Sequence of chain 1.B:
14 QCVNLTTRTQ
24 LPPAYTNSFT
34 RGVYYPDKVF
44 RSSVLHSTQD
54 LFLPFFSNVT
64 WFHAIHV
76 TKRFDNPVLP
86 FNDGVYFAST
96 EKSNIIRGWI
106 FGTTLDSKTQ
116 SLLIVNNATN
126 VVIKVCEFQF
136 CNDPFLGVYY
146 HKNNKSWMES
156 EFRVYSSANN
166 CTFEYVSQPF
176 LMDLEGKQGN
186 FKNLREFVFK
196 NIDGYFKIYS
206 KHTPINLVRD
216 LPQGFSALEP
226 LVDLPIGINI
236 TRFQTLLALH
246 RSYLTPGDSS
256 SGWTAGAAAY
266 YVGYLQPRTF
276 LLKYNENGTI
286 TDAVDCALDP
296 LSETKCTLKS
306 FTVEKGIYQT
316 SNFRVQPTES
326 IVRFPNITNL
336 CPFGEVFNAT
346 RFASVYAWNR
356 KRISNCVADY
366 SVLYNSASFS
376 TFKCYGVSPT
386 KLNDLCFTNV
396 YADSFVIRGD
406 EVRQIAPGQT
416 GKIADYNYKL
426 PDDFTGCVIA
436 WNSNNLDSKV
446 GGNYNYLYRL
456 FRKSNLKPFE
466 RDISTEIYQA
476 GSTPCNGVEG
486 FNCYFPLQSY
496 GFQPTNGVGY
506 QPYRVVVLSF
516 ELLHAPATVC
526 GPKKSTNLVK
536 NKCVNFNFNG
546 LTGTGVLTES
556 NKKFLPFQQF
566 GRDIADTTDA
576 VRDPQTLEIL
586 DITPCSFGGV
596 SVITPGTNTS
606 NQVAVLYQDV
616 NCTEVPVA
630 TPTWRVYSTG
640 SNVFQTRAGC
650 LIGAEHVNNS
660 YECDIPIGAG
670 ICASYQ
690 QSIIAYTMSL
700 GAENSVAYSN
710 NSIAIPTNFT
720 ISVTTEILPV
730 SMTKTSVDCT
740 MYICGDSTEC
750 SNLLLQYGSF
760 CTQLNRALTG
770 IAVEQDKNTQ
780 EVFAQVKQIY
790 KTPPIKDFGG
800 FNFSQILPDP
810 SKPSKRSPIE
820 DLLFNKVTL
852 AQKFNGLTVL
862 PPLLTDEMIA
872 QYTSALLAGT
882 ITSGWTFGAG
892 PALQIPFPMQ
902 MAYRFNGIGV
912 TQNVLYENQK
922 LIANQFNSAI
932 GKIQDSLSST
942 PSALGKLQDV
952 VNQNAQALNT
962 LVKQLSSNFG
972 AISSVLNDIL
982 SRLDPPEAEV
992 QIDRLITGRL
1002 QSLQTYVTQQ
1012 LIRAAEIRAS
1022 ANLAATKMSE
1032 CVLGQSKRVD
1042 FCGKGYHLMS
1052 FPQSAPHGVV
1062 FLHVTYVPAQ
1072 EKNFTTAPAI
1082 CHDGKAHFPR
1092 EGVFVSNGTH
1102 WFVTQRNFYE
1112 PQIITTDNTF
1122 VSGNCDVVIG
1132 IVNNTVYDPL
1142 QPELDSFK

Binding-site contacts:
Ligand atom C1 contacts residue THR1100 of chain 1.B at 3.9 Å.
Ligand atom O5 contacts residue PHE1103 of chain 1.B at 4.1 Å.
Ligand atom O7 contacts residue ASN1098 of chain 1.B at 3.9 Å.
Ligand atom C6 contacts residue PHE1103 of chain 1.B at 3.9 Å (hydrophobic).
Ligand atom C3 contacts residue ASN1098 of chain 1.B at 3.8 Å.
Ligand atom O7 contacts residue THR1100 of chain 1.B at 2.5 Å (h-bond).
Ligand atom C6 contacts residue HIS1101 of chain 1.B at 3.3 Å.
Ligand atom C8 contacts residue ASN1098 of chain 1.B at 4.2 Å.
Ligand atom O5 contacts residue HIS1101 of chain 1.B at 4.0 Å.
Ligand atom C1 contacts residue ASN1098 of chain 1.B at 1.4 Å.
Ligand atom C5 contacts residue ASN1098 of chain 1.B at 3.7 Å.
Ligand atom C5 contacts residue HIS1101 of chain 1.B at 3.3 Å.
Ligand atom C7 contacts residue ASN1098 of chain 1.B at 3.6 Å.
Ligand atom C7 contacts residue THR1100 of chain 1.B at 3.5 Å.
Ligand atom O5 contacts residue ASN1098 of chain 1.B at 2.4 Å (h-bond).
Ligand atom O6 contacts residue HIS1101 of chain 1.B at 4.3 Å.
Ligand atom C8 contacts residue THR1100 of chain 1.B at 4.1 Å.
Ligand atom N2 contacts residue THR1100 of chain 1.B at 4.4 Å.
Ligand atom C5 contacts residue PHE1103 of chain 1.B at 4.4 Å (hydrophobic).
Ligand atom O6 contacts residue PHE1103 of chain 1.B at 4.1 Å.
Ligand atom C4 contacts residue ASN1098 of chain 1.B at 4.2 Å.
Ligand atom C2 contacts residue ASN1098 of chain 1.B at 2.4 Å.
Ligand atom N2 contacts residue ASN1098 of chain 1.B at 2.9 Å (h-bond).

A small-molecule ligand and the protein it binds are described below.
Small molecule (SMILES): CC(=O)N[C@H]1[C@H](O[C@H]2[C@H](O)[C@@H](NC(C)=O)CO[C@@H]2CO)O[C@H](CO)[C@@H](O)[C@@H]1O